Sequence of chain 1.B:
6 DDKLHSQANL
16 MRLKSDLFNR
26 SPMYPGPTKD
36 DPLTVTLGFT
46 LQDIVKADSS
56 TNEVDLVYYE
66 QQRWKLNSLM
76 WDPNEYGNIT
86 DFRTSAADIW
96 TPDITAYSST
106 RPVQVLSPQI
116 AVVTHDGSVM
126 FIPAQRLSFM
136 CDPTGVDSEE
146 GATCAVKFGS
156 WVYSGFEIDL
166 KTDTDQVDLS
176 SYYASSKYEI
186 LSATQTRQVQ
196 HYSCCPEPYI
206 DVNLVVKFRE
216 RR

Binding-site contacts:
Ligand atom C6 contacts residue ASN83 of chain 1.B at 4.5 Å.
Ligand atom C8 contacts residue GLY82 of chain 1.B at 4.1 Å.
Ligand atom O5 contacts residue ASN83 of chain 1.B at 2.1 Å (h-bond).
Ligand atom C5 contacts residue ASN83 of chain 1.B at 3.5 Å.
Ligand atom C1 contacts residue ASN83 of chain 1.B at 1.4 Å.
Ligand atom C7 contacts residue GLY82 of chain 1.B at 4.1 Å.
Ligand atom C8 contacts residue ASN83 of chain 1.B at 3.8 Å.
Ligand atom C7 contacts residue ASN79 of chain 1.B at 4.2 Å.
Ligand atom O7 contacts residue ASN83 of chain 1.B at 4.3 Å.
Ligand atom C1 contacts residue ASN79 of chain 1.B at 4.5 Å.
Ligand atom N2 contacts residue ASN83 of chain 1.B at 3.2 Å (h-bond).
Ligand atom C4 contacts residue ASN83 of chain 1.B at 4.1 Å.
Ligand atom O7 contacts residue GLY82 of chain 1.B at 3.6 Å.
Ligand atom O7 contacts residue ASN79 of chain 1.B at 3.6 Å (h-bond).
Ligand atom N2 contacts residue ASN79 of chain 1.B at 4.1 Å.
Ligand atom C2 contacts residue ASN83 of chain 1.B at 2.6 Å.
Ligand atom C7 contacts residue ASN83 of chain 1.B at 3.7 Å.
Ligand atom O6 contacts residue ASN83 of chain 1.B at 4.2 Å.
Ligand atom C3 contacts residue ASN83 of chain 1.B at 3.9 Å.

The small molecule below binds the protein below.
Small molecule (SMILES): CC(=O)N[C@@H]1[C@@H](O)[C@H](O)[C@@H](CO)O[C@H]1O